The small molecule below binds the protein below.
Small molecule (SMILES): CC(=O)N[C@H]1[C@H](O[C@H]2[C@H](O)[C@@H](NC(C)=O)CO[C@@H]2CO)O[C@H](CO)[C@@H](O)[C@@H]1O

Binding-site contacts:
Ligand atom O5 contacts residue ASN62 of chain 1.C at 2.4 Å (h-bond).
Ligand atom C8 contacts residue ASN55 of chain 1.C at 3.4 Å.
Ligand atom C1 contacts residue ASN62 of chain 1.C at 1.4 Å.
Ligand atom C8 contacts residue PRO59 of chain 1.C at 4.2 Å (hydrophobic).
Ligand atom C7 contacts residue ASN62 of chain 1.C at 3.2 Å.
Ligand atom C4 contacts residue ASN62 of chain 1.C at 4.3 Å.
Ligand atom C8 contacts residue PRO60 of chain 1.C at 3.8 Å (hydrophobic).
Ligand atom C2 contacts residue ASN62 of chain 1.C at 2.5 Å.
Ligand atom C2 contacts residue PRO60 of chain 1.C at 4.4 Å (hydrophobic).
Ligand atom C7 contacts residue PRO60 of chain 1.C at 3.9 Å (hydrophobic).
Ligand atom C3 contacts residue ASN62 of chain 1.C at 3.8 Å.
Ligand atom N2 contacts residue PRO59 of chain 1.C at 3.9 Å.
Ligand atom C8 contacts residue ASN62 of chain 1.C at 4.4 Å.
Ligand atom C5 contacts residue ASN62 of chain 1.C at 3.7 Å.
Ligand atom C1 contacts residue PRO60 of chain 1.C at 4.2 Å (hydrophobic).
Ligand atom O3 contacts residue PRO59 of chain 1.C at 4.2 Å.
Ligand atom C3 contacts residue PRO59 of chain 1.C at 4.4 Å (hydrophobic).
Ligand atom N2 contacts residue PRO60 of chain 1.C at 3.4 Å (h-bond).
Ligand atom N2 contacts residue ASN62 of chain 1.C at 2.9 Å (h-bond).
Ligand atom O7 contacts residue ASN62 of chain 1.C at 3.1 Å (h-bond).

Sequence of chain 1.C:
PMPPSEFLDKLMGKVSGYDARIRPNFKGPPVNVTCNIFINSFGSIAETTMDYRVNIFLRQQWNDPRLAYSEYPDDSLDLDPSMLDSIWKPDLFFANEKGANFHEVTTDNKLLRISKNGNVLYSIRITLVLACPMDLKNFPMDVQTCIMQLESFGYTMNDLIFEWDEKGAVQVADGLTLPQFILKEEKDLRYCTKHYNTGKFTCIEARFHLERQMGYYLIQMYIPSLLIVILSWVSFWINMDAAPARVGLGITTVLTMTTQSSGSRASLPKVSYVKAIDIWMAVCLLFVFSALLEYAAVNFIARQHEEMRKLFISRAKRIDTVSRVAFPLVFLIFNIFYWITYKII